This protein binds this small molecule.
Small molecule (SMILES): CC(=O)N[C@H]1[C@H](O[C@H]2[C@H](O)[C@@H](NC(C)=O)CO[C@@H]2CO)O[C@H](CO)[C@@H](O[C@@H]2O[C@H](CO)[C@@H](O)[C@H](O)[C@@H]2O)[C@@H]1O

Binding-site contacts:
Ligand atom O6 contacts residue GLU209 of chain 1.A at 4.0 Å.
Ligand atom C6 contacts residue TRP208 of chain 1.A at 3.8 Å (hydrophobic).
Ligand atom O7 contacts residue TRP208 of chain 1.A at 3.8 Å.
Ligand atom C1 contacts residue ASN204 of chain 1.A at 1.4 Å.
Ligand atom C5 contacts residue ASP205 of chain 1.A at 4.3 Å.
Ligand atom C6 contacts residue SER77 of chain 1.A at 4.3 Å.
Ligand atom O7 contacts residue LEU93 of chain 1.A at 3.8 Å.
Ligand atom C1 contacts residue ASP205 of chain 1.A at 4.1 Å.
Ligand atom C2 contacts residue TRP208 of chain 1.A at 4.1 Å (hydrophobic).
Ligand atom C7 contacts residue ASN204 of chain 1.A at 3.5 Å.
Ligand atom N2 contacts residue ASN204 of chain 1.A at 2.9 Å (h-bond).
Ligand atom C7 contacts residue LEU93 of chain 1.A at 3.8 Å (hydrophobic).
Ligand atom C6 contacts residue ASP205 of chain 1.A at 4.2 Å.
Ligand atom O7 contacts residue ASN204 of chain 1.A at 3.8 Å.
Ligand atom C8 contacts residue GLN244 of chain 1.A at 3.6 Å.
Ligand atom N2 contacts residue TRP208 of chain 1.A at 4.3 Å.
Ligand atom C8 contacts residue ALA243 of chain 1.A at 4.1 Å (hydrophobic).
Ligand atom C4 contacts residue ASN204 of chain 1.A at 4.3 Å.
Ligand atom C2 contacts residue ASP205 of chain 1.A at 4.5 Å.
Ligand atom O6 contacts residue SER77 of chain 1.A at 3.7 Å.
Ligand atom C1 contacts residue TRP208 of chain 1.A at 3.1 Å (hydrophobic).
Ligand atom O6 contacts residue ASP205 of chain 1.A at 3.0 Å (salt-bridge).
Ligand atom C3 contacts residue TRP208 of chain 1.A at 4.3 Å (hydrophobic).
Ligand atom O5 contacts residue TRP208 of chain 1.A at 3.2 Å.
Ligand atom C5 contacts residue ASN204 of chain 1.A at 3.6 Å.
Ligand atom C5 contacts residue TRP208 of chain 1.A at 3.3 Å (hydrophobic).
Ligand atom C8 contacts residue GLU214 of chain 1.A at 3.7 Å.
Ligand atom O5 contacts residue ASP205 of chain 1.A at 3.4 Å (salt-bridge).
Ligand atom O5 contacts residue ASN204 of chain 1.A at 2.3 Å (h-bond).
Ligand atom C3 contacts residue ASN204 of chain 1.A at 3.8 Å.
Ligand atom C8 contacts residue LEU93 of chain 1.A at 3.5 Å (hydrophobic).
Ligand atom C2 contacts residue ASN204 of chain 1.A at 2.5 Å.
Ligand atom O4 contacts residue LYS75 of chain 1.A at 4.1 Å.

Sequence of chain 1.A:
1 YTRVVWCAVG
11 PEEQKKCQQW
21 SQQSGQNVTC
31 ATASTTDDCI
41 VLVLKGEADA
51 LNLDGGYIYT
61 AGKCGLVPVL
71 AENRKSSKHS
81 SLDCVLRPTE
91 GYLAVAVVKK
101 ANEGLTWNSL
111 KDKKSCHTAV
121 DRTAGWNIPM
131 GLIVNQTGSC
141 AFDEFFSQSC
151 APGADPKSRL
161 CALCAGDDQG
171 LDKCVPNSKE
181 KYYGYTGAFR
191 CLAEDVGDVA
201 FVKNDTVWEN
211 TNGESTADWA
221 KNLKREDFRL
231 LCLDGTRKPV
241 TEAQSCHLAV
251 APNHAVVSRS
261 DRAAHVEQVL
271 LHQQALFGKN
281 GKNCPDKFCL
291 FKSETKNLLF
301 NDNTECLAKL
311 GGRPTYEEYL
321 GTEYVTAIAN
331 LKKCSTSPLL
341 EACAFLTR